This small molecule binds to this protein.
Small molecule (SMILES): CCc1c(C#N)c(S[C@H](C(N)=O)c2ccccc2)nc(N2CCCN(CCO)CC2)c1C#N

Sequence of chain 1.A:
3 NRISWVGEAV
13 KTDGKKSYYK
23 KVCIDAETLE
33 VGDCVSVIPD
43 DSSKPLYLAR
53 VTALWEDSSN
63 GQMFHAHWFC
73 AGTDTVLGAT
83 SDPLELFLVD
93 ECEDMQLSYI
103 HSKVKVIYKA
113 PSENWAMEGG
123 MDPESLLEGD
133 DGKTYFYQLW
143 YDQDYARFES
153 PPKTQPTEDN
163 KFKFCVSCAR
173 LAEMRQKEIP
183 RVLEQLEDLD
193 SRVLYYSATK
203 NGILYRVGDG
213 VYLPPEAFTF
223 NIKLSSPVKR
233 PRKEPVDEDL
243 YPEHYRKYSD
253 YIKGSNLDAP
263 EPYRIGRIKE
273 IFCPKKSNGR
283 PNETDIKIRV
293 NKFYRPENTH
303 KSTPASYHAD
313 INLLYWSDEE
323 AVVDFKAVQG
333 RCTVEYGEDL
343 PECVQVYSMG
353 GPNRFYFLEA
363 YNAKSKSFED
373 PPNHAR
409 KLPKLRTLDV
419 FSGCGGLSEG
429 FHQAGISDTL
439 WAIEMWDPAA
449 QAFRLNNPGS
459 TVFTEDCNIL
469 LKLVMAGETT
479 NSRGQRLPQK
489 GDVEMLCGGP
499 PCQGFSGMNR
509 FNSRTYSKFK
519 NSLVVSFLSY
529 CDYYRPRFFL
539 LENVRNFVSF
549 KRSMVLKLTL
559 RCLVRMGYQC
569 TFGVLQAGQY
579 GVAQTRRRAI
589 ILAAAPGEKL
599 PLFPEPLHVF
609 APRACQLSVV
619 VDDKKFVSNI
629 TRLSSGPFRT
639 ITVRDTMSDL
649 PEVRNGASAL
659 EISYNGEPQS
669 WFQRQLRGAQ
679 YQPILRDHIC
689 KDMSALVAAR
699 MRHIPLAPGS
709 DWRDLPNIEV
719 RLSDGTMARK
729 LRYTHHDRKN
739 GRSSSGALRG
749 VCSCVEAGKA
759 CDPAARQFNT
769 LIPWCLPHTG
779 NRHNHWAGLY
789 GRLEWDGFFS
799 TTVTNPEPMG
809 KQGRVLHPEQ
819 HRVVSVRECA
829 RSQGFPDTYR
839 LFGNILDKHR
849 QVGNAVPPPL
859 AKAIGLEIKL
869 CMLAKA

Binding-site contacts:
Ligand atom C05 contacts residue TRP784 of chain 1.A at 4.2 Å (hydrophobic).
Ligand atom C02 contacts residue TRP784 of chain 1.A at 4.2 Å (hydrophobic).
Ligand atom C05 contacts residue HIS781 of chain 1.A at 4.0 Å.
Ligand atom C01 contacts residue LYS809 of chain 1.A at 3.9 Å.
Ligand atom N06 contacts residue TRP784 of chain 1.A at 3.5 Å.
Ligand atom C01 contacts residue TRP784 of chain 1.A at 3.9 Å (hydrophobic).
Ligand atom C32 contacts residue LYS809 of chain 1.A at 4.0 Å.
Ligand atom N33 contacts residue LYS809 of chain 1.A at 3.4 Å.
Ligand atom N06 contacts residue HIS781 of chain 1.A at 3.3 Å.
Ligand atom C02 contacts residue LYS809 of chain 1.A at 3.8 Å.
Ligand atom C25 contacts residue SER504 of chain 1.A at 4.3 Å.